A protein and the small-molecule ligand that binds it are described below.
Small molecule (SMILES): OC[C@H]1O[C@@](CO)(O[C@H]2O[C@H](CO)[C@@H](O)[C@H](O)[C@H]2O)[C@@H](O)[C@@H]1O

Binding-site contacts:
Ligand atom C2 contacts residue MG1 of chain 1.I at 3.0 Å.
Ligand atom O2 contacts residue ASN364 of chain 1.A at 3.7 Å.
Ligand atom C1 contacts residue MG1 of chain 1.I at 3.4 Å.
Ligand atom C3 contacts residue MG1 of chain 1.I at 3.6 Å.
Ligand atom O5 contacts residue TYR336 of chain 1.A at 4.0 Å.
Ligand atom C1 contacts residue MG1 of chain 1.I at 3.2 Å.
Ligand atom C1 contacts residue TYR336 of chain 1.A at 3.9 Å (hydrophobic).
Ligand atom C3 contacts residue MG1 of chain 1.I at 3.5 Å.
Ligand atom O1 contacts residue TYR336 of chain 1.A at 4.3 Å.
Ligand atom O3 contacts residue MG1 of chain 1.I at 3.9 Å.
Ligand atom C2 contacts residue TYR336 of chain 1.A at 3.9 Å (hydrophobic).
Ligand atom O1 contacts residue VAL332 of chain 1.A at 4.0 Å.
Ligand atom C2 contacts residue MG1 of chain 1.I at 3.3 Å.
Ligand atom C1 contacts residue TYR336 of chain 1.A at 3.8 Å (hydrophobic).
Ligand atom O2 contacts residue MG1 of chain 1.I at 2.8 Å.
Ligand atom O3 contacts residue MG1 of chain 1.I at 2.8 Å.
Ligand atom C1 contacts residue VAL332 of chain 1.A at 3.9 Å (hydrophobic).
Ligand atom O1 contacts residue MG1 of chain 1.I at 4.4 Å.
Ligand atom O2 contacts residue MG1 of chain 1.I at 2.0 Å.
Ligand atom O2 contacts residue TYR336 of chain 1.A at 3.7 Å.

Sequence of chain 1.A:
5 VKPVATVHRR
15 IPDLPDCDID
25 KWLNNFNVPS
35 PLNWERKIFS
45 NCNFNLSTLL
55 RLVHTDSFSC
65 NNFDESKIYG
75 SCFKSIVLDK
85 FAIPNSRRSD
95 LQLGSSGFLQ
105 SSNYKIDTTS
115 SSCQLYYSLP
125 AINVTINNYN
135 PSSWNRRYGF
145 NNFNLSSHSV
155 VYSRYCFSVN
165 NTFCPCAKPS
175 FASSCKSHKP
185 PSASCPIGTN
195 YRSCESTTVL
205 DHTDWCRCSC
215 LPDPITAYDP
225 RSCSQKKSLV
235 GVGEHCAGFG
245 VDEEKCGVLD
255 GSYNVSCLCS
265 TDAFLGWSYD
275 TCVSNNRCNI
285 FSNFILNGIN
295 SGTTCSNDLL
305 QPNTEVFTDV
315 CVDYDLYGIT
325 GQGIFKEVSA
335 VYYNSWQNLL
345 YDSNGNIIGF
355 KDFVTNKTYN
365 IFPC